A protein and the small-molecule ligand that binds it are described below.
Small molecule (SMILES): CC(=O)N[C@H]1[C@H](O[C@H]2[C@H](O)[C@@H](NC(C)=O)CO[C@@H]2CO)O[C@H](CO)[C@@H](O)[C@@H]1O

Sequence of chain 1.E:
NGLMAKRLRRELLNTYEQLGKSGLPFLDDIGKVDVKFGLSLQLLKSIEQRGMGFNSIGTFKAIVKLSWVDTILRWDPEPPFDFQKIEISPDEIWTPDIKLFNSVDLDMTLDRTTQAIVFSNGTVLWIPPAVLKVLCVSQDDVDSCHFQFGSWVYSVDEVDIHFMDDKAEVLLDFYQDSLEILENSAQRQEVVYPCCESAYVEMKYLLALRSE

Binding-site contacts:
Ligand atom C4 contacts residue ASN122 of chain 1.E at 4.2 Å.
Ligand atom C1 contacts residue THR124 of chain 1.E at 3.4 Å.
Ligand atom C7 contacts residue THR124 of chain 1.E at 4.2 Å.
Ligand atom O5 contacts residue ASN122 of chain 1.E at 2.3 Å (h-bond).
Ligand atom C7 contacts residue PHE120 of chain 1.E at 4.5 Å (hydrophobic).
Ligand atom C8 contacts residue GLU198 of chain 1.D at 3.4 Å.
Ligand atom O7 contacts residue PHE120 of chain 1.E at 4.1 Å.
Ligand atom O5 contacts residue THR124 of chain 1.E at 4.4 Å.
Ligand atom C1 contacts residue ASN122 of chain 1.E at 1.4 Å.
Ligand atom C8 contacts residue THR124 of chain 1.E at 4.4 Å.
Ligand atom N2 contacts residue THR124 of chain 1.E at 3.2 Å (h-bond).
Ligand atom C7 contacts residue GLU198 of chain 1.D at 4.4 Å.
Ligand atom O7 contacts residue ASN122 of chain 1.E at 3.5 Å (h-bond).
Ligand atom C2 contacts residue ASN122 of chain 1.E at 2.5 Å.
Ligand atom C6 contacts residue PHE120 of chain 1.E at 3.5 Å (hydrophobic).
Ligand atom N2 contacts residue ASN122 of chain 1.E at 3.1 Å (h-bond).
Ligand atom C8 contacts residue PHE120 of chain 1.E at 4.0 Å (hydrophobic).
Ligand atom C3 contacts residue THR124 of chain 1.E at 4.2 Å.
Ligand atom C2 contacts residue THR124 of chain 1.E at 3.8 Å.
Ligand atom C3 contacts residue ASN122 of chain 1.E at 3.8 Å.
Ligand atom C7 contacts residue ASN122 of chain 1.E at 3.6 Å.
Ligand atom C5 contacts residue ASN122 of chain 1.E at 3.6 Å.
Ligand atom C5 contacts residue PHE120 of chain 1.E at 4.0 Å (hydrophobic).
Ligand atom O5 contacts residue PHE120 of chain 1.E at 4.1 Å.
Ligand atom O7 contacts residue GLU198 of chain 1.D at 4.3 Å.

Sequence of chain 1.D:
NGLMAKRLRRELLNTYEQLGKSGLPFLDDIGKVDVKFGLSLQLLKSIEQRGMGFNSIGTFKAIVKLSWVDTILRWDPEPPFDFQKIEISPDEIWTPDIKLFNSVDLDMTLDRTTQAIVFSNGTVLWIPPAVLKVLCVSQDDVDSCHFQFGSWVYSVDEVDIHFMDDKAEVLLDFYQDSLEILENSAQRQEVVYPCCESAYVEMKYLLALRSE